The small molecule below binds the protein below.
Small molecule (SMILES): O=c1ccn([C@@H]2O[C@H](CO[P](=O)(O)O[P](=O)(O)O[C@H]3O[C@H](CS(=O)(=O)O)[C@@H](O)[C@H](O)[C@H]3O)[C@@H](O)[C@H]2O)c(=O)[nH]1

Sequence of chain 1.A:
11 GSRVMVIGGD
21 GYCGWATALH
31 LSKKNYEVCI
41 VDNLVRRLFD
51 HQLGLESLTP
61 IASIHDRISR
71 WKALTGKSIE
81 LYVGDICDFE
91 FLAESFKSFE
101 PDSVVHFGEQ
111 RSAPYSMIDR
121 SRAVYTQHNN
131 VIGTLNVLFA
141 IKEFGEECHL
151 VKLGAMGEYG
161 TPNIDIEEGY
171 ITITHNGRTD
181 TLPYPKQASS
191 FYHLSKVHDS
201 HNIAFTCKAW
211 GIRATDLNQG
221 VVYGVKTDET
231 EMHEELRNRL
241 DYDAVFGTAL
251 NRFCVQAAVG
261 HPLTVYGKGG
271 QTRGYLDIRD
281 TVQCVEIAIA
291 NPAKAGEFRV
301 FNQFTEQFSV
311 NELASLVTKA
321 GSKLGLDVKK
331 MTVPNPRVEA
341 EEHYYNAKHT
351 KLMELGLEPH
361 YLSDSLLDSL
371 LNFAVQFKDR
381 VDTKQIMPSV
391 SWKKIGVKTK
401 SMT

Binding-site contacts:
Ligand atom C1' contacts residue UPG1 of chain 1.E at 0.0 Å.
Ligand atom C4D contacts residue UPG1 of chain 1.E at 0.0 Å.
Ligand atom O2D contacts residue UPG1 of chain 1.E at 0.0 Å (h-bond).
Ligand atom O1B contacts residue UPG1 of chain 1.E at 0.0 Å (h-bond).
Ligand atom O3D contacts residue UPG1 of chain 1.E at 0.0 Å (h-bond).
Ligand atom C6' contacts residue UPG1 of chain 1.E at 0.0 Å.
Ligand atom O3S contacts residue UPG1 of chain 1.E at 1.7 Å (h-bond).
Ligand atom O4D contacts residue UPG1 of chain 1.E at 0.0 Å (h-bond).
Ligand atom C2D contacts residue UPG1 of chain 1.E at 0.0 Å.
Ligand atom N3 contacts residue UPG1 of chain 1.E at 0.0 Å (h-bond).
Ligand atom O2 contacts residue UPG1 of chain 1.E at 0.0 Å (h-bond).
Ligand atom C2' contacts residue UPG1 of chain 1.E at 0.0 Å.
Ligand atom O2A contacts residue UPG1 of chain 1.E at 0.0 Å (h-bond).
Ligand atom C5D contacts residue UPG1 of chain 1.E at 0.0 Å.
Ligand atom O3A contacts residue UPG1 of chain 1.E at 0.0 Å (h-bond).
Ligand atom PA contacts residue UPG1 of chain 1.E at 0.0 Å.
Ligand atom C2 contacts residue UPG1 of chain 1.E at 0.0 Å.
Ligand atom N1 contacts residue UPG1 of chain 1.E at 0.0 Å (h-bond).
Ligand atom O2S contacts residue GLY157 of chain 1.A at 2.6 Å (h-bond).
Ligand atom O4 contacts residue UPG1 of chain 1.E at 0.0 Å (h-bond).
Ligand atom O4' contacts residue UPG1 of chain 1.E at 0.0 Å (h-bond).
Ligand atom PB contacts residue UPG1 of chain 1.E at 0.0 Å.
Ligand atom S contacts residue UPG1 of chain 1.E at 0.6 Å (h-bond).
Ligand atom O5' contacts residue UPG1 of chain 1.E at 0.0 Å (h-bond).
Ligand atom O3B contacts residue UPG1 of chain 1.E at 0.0 Å (h-bond).
Ligand atom C1D contacts residue UPG1 of chain 1.E at 0.0 Å.
Ligand atom C4' contacts residue UPG1 of chain 1.E at 0.0 Å.
Ligand atom C3D contacts residue UPG1 of chain 1.E at 0.0 Å.
Ligand atom C6 contacts residue UPG1 of chain 1.E at 0.0 Å.
Ligand atom O1A contacts residue UPG1 of chain 1.E at 0.0 Å (h-bond).
Ligand atom C3' contacts residue UPG1 of chain 1.E at 0.0 Å.
Ligand atom O1S contacts residue UPG1 of chain 1.E at 2.0 Å (h-bond).
Ligand atom C4 contacts residue UPG1 of chain 1.E at 0.0 Å.
Ligand atom O2B contacts residue UPG1 of chain 1.E at 0.0 Å (h-bond).
Ligand atom O3' contacts residue UPG1 of chain 1.E at 0.0 Å (h-bond).
Ligand atom C5' contacts residue UPG1 of chain 1.E at 0.0 Å.
Ligand atom O2' contacts residue UPG1 of chain 1.E at 0.0 Å (h-bond).
Ligand atom C5 contacts residue UPG1 of chain 1.E at 0.0 Å.
Ligand atom O2S contacts residue UPG1 of chain 1.E at 1.3 Å (h-bond).
Ligand atom O5D contacts residue UPG1 of chain 1.E at 0.0 Å (h-bond).